This small molecule binds to this protein.
Small molecule (SMILES): CC(=O)N[C@@H]1[C@@H](O)[C@H](O)[C@@H](CO)O[C@H]1O

Sequence of chain 1.B:
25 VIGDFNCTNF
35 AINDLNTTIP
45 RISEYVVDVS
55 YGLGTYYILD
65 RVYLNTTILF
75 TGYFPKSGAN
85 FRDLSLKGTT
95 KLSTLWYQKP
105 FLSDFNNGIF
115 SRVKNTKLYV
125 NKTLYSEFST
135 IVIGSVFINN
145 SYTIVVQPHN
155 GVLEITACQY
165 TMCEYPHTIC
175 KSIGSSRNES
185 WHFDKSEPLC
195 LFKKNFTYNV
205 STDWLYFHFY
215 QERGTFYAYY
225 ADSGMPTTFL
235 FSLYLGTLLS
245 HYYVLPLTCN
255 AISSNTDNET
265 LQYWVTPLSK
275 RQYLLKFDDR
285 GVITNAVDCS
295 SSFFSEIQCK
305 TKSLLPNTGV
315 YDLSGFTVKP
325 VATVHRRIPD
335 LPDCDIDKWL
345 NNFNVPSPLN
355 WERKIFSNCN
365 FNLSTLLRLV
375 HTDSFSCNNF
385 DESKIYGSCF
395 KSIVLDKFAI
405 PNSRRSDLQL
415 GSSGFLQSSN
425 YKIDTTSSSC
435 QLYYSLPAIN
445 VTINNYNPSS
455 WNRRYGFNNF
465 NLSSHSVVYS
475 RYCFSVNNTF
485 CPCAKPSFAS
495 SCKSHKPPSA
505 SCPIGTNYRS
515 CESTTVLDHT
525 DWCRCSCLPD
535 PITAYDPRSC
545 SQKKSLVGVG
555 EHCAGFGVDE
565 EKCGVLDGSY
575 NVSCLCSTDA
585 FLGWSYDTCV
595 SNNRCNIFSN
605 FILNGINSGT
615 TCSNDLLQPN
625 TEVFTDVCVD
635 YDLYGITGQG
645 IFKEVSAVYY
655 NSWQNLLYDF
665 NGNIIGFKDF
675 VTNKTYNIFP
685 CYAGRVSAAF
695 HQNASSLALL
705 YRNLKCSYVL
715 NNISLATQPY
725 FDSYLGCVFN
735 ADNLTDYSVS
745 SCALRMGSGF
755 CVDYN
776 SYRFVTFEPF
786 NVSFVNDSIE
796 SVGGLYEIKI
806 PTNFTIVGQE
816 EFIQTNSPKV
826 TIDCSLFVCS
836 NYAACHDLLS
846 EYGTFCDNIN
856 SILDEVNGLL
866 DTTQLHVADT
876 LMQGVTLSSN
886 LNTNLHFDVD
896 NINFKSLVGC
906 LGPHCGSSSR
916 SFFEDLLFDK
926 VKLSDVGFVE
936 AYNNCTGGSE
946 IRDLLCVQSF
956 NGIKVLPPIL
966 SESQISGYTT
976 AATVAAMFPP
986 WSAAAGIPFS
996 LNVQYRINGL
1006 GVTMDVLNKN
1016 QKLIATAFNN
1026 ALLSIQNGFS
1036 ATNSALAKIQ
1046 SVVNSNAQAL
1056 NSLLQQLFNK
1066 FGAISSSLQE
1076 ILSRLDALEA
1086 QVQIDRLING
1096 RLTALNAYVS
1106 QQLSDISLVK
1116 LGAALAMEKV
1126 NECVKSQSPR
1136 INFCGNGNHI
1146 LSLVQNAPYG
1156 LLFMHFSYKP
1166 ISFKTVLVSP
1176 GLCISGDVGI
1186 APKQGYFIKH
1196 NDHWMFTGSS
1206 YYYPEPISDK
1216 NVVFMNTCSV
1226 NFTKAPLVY

Binding-site contacts:
Ligand atom C2 contacts residue ASN33 of chain 1.B at 3.7 Å.
Ligand atom C8 contacts residue ASN30 of chain 1.B at 3.6 Å.
Ligand atom C3 contacts residue ASN30 of chain 1.B at 3.8 Å.
Ligand atom O7 contacts residue ASN33 of chain 1.B at 4.4 Å.
Ligand atom O5 contacts residue BMA3 of chain 1.Q at 3.5 Å (h-bond).
Ligand atom O5 contacts residue ASN30 of chain 1.B at 2.4 Å (h-bond).
Ligand atom C5 contacts residue BMA3 of chain 1.Q at 4.3 Å.
Ligand atom O5 contacts residue ASN33 of chain 1.B at 3.7 Å.
Ligand atom C6 contacts residue BMA3 of chain 1.Q at 4.0 Å.
Ligand atom O7 contacts residue ASN30 of chain 1.B at 4.3 Å.
Ligand atom C1 contacts residue ASN33 of chain 1.B at 3.3 Å.
Ligand atom C4 contacts residue ASN30 of chain 1.B at 4.2 Å.
Ligand atom C5 contacts residue ASN30 of chain 1.B at 3.7 Å.
Ligand atom C5 contacts residue ASN33 of chain 1.B at 3.5 Å.
Ligand atom C3 contacts residue ASN33 of chain 1.B at 3.8 Å.
Ligand atom C1 contacts residue BMA3 of chain 1.Q at 4.4 Å.
Ligand atom C2 contacts residue ASN30 of chain 1.B at 2.5 Å.
Ligand atom C4 contacts residue ASN33 of chain 1.B at 4.2 Å.
Ligand atom C1 contacts residue ASN30 of chain 1.B at 1.4 Å.
Ligand atom N2 contacts residue ASN33 of chain 1.B at 3.2 Å (h-bond).
Ligand atom C7 contacts residue ASN33 of chain 1.B at 4.2 Å.
Ligand atom N2 contacts residue ASN30 of chain 1.B at 2.9 Å (h-bond).
Ligand atom C7 contacts residue ASN30 of chain 1.B at 3.4 Å.